The protein below binds the small molecule below.
Small molecule (SMILES): CC(=O)N[C@@H]1[C@@H](O)[C@H](O)[C@@H](CO)O[C@H]1O

Binding-site contacts:
Ligand atom N2 contacts residue ASN75 of chain 1.B at 2.9 Å (h-bond).
Ligand atom C7 contacts residue ASN75 of chain 1.B at 3.8 Å.
Ligand atom C5 contacts residue ASN75 of chain 1.B at 3.7 Å.
Ligand atom C2 contacts residue ASN75 of chain 1.B at 2.4 Å.
Ligand atom N2 contacts residue THR77 of chain 1.B at 3.8 Å.
Ligand atom C1 contacts residue ASN75 of chain 1.B at 1.4 Å.
Ligand atom C2 contacts residue THR77 of chain 1.B at 4.1 Å.
Ligand atom C1 contacts residue THR77 of chain 1.B at 3.4 Å.
Ligand atom C3 contacts residue THR77 of chain 1.B at 4.4 Å.
Ligand atom O5 contacts residue ASN75 of chain 1.B at 2.4 Å (h-bond).
Ligand atom O7 contacts residue ASN75 of chain 1.B at 3.9 Å.
Ligand atom O5 contacts residue THR77 of chain 1.B at 4.4 Å.
Ligand atom C4 contacts residue ASN75 of chain 1.B at 4.2 Å.
Ligand atom C3 contacts residue ASN75 of chain 1.B at 3.8 Å.

Sequence of chain 1.B:
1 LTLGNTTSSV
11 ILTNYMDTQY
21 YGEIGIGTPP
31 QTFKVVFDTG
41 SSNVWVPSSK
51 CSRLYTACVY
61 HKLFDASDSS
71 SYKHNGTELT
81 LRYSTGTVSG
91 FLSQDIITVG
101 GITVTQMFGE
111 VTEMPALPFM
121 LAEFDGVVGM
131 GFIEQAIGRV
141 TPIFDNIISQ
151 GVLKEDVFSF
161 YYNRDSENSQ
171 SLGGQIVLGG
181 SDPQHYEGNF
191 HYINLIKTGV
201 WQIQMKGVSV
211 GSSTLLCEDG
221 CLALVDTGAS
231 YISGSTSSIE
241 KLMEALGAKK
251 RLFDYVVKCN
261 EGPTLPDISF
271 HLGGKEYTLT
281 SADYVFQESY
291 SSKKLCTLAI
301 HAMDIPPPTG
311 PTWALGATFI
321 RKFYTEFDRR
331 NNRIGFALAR